This protein binds this small molecule.
Small molecule (SMILES): C[C@H](C(=O)O)c1ccc(-c2ccccc2)c(F)c1

Binding-site contacts:
Ligand atom O1 contacts residue ARG89 of chain 1.B at 3.0 Å (salt-bridge).
Ligand atom C7 contacts residue ALA496 of chain 1.B at 3.3 Å (hydrophobic).
Ligand atom C12 contacts residue VAL318 of chain 1.B at 4.1 Å (hydrophobic).
Ligand atom C14 contacts residue ARG89 of chain 1.B at 3.2 Å.
Ligand atom C3 contacts residue GLY495 of chain 1.B at 3.9 Å.
Ligand atom C4 contacts residue TRP356 of chain 1.B at 3.9 Å (hydrophobic).
Ligand atom C8 contacts residue VAL318 of chain 1.B at 3.7 Å (hydrophobic).
Ligand atom O contacts residue ARG89 of chain 1.B at 2.7 Å (salt-bridge).
Ligand atom C13 contacts residue LEU500 of chain 1.B at 4.2 Å (hydrophobic).
Ligand atom C7 contacts residue VAL318 of chain 1.B at 4.2 Å (hydrophobic).
Ligand atom O1 contacts residue TYR324 of chain 1.B at 2.7 Å.
Ligand atom C8 contacts residue ALA496 of chain 1.B at 3.7 Å (hydrophobic).
Ligand atom C3 contacts residue MET491 of chain 1.B at 3.5 Å (hydrophobic).
Ligand atom C5 contacts residue TRP356 of chain 1.B at 3.1 Å (hydrophobic).
Ligand atom C9 contacts residue VAL318 of chain 1.B at 3.8 Å (hydrophobic).
Ligand atom C2 contacts residue ALA496 of chain 1.B at 3.9 Å (hydrophobic).
Ligand atom F contacts residue VAL492 of chain 1.B at 3.5 Å.
Ligand atom C5 contacts residue LEU353 of chain 1.B at 4.1 Å (hydrophobic).
Ligand atom C14 contacts residue TYR324 of chain 1.B at 3.6 Å (hydrophobic).
Ligand atom C6 contacts residue ALA496 of chain 1.B at 3.7 Å (hydrophobic).
Ligand atom C4 contacts residue GLY495 of chain 1.B at 3.9 Å.
Ligand atom C5 contacts residue TYR354 of chain 1.B at 4.1 Å (hydrophobic).
Ligand atom C5 contacts residue GLY495 of chain 1.B at 4.2 Å.
Ligand atom C contacts residue TRP356 of chain 1.B at 3.8 Å (hydrophobic).
Ligand atom C12 contacts residue TYR324 of chain 1.B at 3.7 Å (hydrophobic).
Ligand atom C11 contacts residue VAL492 of chain 1.B at 4.0 Å (hydrophobic).
Ligand atom C3 contacts residue ALA496 of chain 1.B at 3.8 Å (hydrophobic).
Ligand atom O contacts residue LEU500 of chain 1.B at 4.1 Å.
Ligand atom C13 contacts residue VAL318 of chain 1.B at 3.7 Å (hydrophobic).
Ligand atom C1 contacts residue SER499 of chain 1.B at 4.0 Å.
Ligand atom C3 contacts residue VAL492 of chain 1.B at 3.8 Å (hydrophobic).
Ligand atom C1 contacts residue GLY495 of chain 1.B at 4.1 Å.
Ligand atom C9 contacts residue ALA496 of chain 1.B at 4.0 Å (hydrophobic).
Ligand atom C2 contacts residue GLY495 of chain 1.B at 4.0 Å.
Ligand atom C contacts residue TYR354 of chain 1.B at 3.6 Å (hydrophobic).
Ligand atom O contacts residue ALA496 of chain 1.B at 3.6 Å.
Ligand atom C1 contacts residue LEU321 of chain 1.B at 3.9 Å (hydrophobic).
Ligand atom C13 contacts residue LEU328 of chain 1.B at 3.7 Å (hydrophobic).
Ligand atom C4 contacts residue MET491 of chain 1.B at 3.1 Å (hydrophobic).
Ligand atom C10 contacts residue VAL492 of chain 1.B at 4.1 Å (hydrophobic).

Sequence of chain 1.B:
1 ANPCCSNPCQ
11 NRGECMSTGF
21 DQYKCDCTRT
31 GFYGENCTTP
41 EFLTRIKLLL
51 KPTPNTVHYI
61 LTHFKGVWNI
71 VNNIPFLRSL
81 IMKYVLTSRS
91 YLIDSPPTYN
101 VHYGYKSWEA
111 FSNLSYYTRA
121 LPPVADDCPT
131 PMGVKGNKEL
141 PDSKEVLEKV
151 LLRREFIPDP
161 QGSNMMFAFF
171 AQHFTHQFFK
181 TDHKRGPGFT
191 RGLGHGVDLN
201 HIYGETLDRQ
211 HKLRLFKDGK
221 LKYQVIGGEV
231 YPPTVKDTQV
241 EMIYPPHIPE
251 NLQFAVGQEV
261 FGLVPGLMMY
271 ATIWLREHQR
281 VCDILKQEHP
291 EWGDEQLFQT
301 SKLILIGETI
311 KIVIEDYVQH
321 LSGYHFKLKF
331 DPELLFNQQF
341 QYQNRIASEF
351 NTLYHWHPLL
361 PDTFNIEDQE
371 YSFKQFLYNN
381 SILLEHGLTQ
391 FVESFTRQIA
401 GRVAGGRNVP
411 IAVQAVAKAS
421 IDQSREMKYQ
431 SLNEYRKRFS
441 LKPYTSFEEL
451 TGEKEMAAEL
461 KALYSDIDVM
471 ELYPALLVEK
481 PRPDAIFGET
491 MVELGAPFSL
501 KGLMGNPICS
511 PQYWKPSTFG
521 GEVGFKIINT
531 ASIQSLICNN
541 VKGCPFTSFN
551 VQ